The protein below binds the small molecule below.
Small molecule (SMILES): [H]/N=C(\N)c1cc(-c2cccc(NC(=O)C3(Oc4ccccc4)CCC(F)(F)CC3)c2)cs1

Binding-site contacts:
Ligand atom C10 contacts residue ASN47 of chain 1.A at 3.9 Å.
Ligand atom C30 contacts residue ASP220 of chain 1.A at 4.0 Å.
Ligand atom C24 contacts residue ASN47 of chain 1.A at 3.4 Å.
Ligand atom C12 contacts residue ASN47 of chain 1.A at 3.9 Å.
Ligand atom C27 contacts residue VAL5 of chain 1.B at 3.7 Å (hydrophobic).
Ligand atom C19 contacts residue PRO172 of chain 1.A at 3.3 Å (hydrophobic).
Ligand atom C23 contacts residue VAL5 of chain 1.B at 4.0 Å (hydrophobic).
Ligand atom C18 contacts residue PRO172 of chain 1.A at 3.6 Å (hydrophobic).
Ligand atom C30 contacts residue PRO172 of chain 1.A at 3.9 Å (hydrophobic).
Ligand atom N03 contacts residue LEU48 of chain 1.A at 3.4 Å.
Ligand atom F21 contacts residue VAL5 of chain 1.B at 2.9 Å.
Ligand atom O16 contacts residue ILE173 of chain 1.A at 3.9 Å.
Ligand atom C11 contacts residue CYS43 of chain 1.A at 3.9 Å (hydrophobic).
Ligand atom F21 contacts residue LYS127 of chain 1.A at 3.0 Å.
Ligand atom C29 contacts residue ASP220 of chain 1.A at 3.9 Å.
Ligand atom F21 contacts residue GLY176 of chain 1.A at 4.0 Å.
Ligand atom C20 contacts residue VAL5 of chain 1.B at 4.1 Å (hydrophobic).
Ligand atom N01 contacts residue GLU19 of chain 1.A at 2.7 Å (salt-bridge).
Ligand atom N14 contacts residue ASN47 of chain 1.A at 3.3 Å (h-bond).
Ligand atom C24 contacts residue PHE124 of chain 1.A at 3.9 Å (hydrophobic).
Ligand atom C11 contacts residue ASN47 of chain 1.A at 4.0 Å.
Ligand atom F22 contacts residue ILE173 of chain 1.A at 3.9 Å.
Ligand atom C05 contacts residue ASN47 of chain 1.A at 3.7 Å.
Ligand atom N01 contacts residue VAL51 of chain 1.A at 3.9 Å.
Ligand atom C09 contacts residue ASN47 of chain 1.A at 3.7 Å.
Ligand atom C31 contacts residue PRO172 of chain 1.A at 3.9 Å (hydrophobic).
Ligand atom C29 contacts residue ILE224 of chain 1.A at 3.8 Å (hydrophobic).
Ligand atom C18 contacts residue ILE173 of chain 1.A at 3.9 Å (hydrophobic).
Ligand atom C02 contacts residue GLU19 of chain 1.A at 3.6 Å.
Ligand atom C28 contacts residue LEU223 of chain 1.A at 3.8 Å (hydrophobic).
Ligand atom C02 contacts residue LEU48 of chain 1.A at 4.0 Å (hydrophobic).
Ligand atom S08 contacts residue GLU44 of chain 1.A at 3.7 Å.
Ligand atom C15 contacts residue ASN47 of chain 1.A at 3.6 Å.
Ligand atom F22 contacts residue LYS127 of chain 1.A at 3.9 Å.
Ligand atom C32 contacts residue ASN47 of chain 1.A at 3.2 Å.
Ligand atom C28 contacts residue ILE224 of chain 1.A at 3.8 Å (hydrophobic).
Ligand atom O16 contacts residue ASN47 of chain 1.A at 3.9 Å.
Ligand atom C13 contacts residue ASN47 of chain 1.A at 3.5 Å.
Ligand atom N03 contacts residue GLU19 of chain 1.A at 2.9 Å (salt-bridge).
Ligand atom C06 contacts residue ASN47 of chain 1.A at 3.9 Å.

Sequence of chain 1.A:
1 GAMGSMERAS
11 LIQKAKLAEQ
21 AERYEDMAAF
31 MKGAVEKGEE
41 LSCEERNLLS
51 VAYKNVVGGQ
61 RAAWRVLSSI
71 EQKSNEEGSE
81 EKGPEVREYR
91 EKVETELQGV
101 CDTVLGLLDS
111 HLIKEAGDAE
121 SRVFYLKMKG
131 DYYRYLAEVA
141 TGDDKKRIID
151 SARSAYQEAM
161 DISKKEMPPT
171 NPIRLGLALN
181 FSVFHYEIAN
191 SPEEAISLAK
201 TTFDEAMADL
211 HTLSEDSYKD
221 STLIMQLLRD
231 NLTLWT

Sequence of chain 1.B:
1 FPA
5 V